Binding-site contacts:
Ligand atom O3G contacts residue PRO180 of chain 1.J at 3.4 Å.
Ligand atom PB contacts residue MG1 of chain 1.U at 3.8 Å.
Ligand atom O1B contacts residue LYS181 of chain 1.J at 3.2 Å (salt-bridge).
Ligand atom O3B contacts residue MG1 of chain 1.U at 3.8 Å.
Ligand atom C2' contacts residue PHE355 of chain 1.J at 3.9 Å (hydrophobic).
Ligand atom O3B contacts residue LYS181 of chain 1.J at 3.6 Å.
Ligand atom N7 contacts residue MET186 of chain 1.J at 3.4 Å.
Ligand atom N9 contacts residue PHE355 of chain 1.J at 3.3 Å.
Ligand atom C5 contacts residue MET186 of chain 1.J at 3.5 Å (hydrophobic).
Ligand atom O2G contacts residue FB1 of chain 1.W at 3.1 Å (h-bond).
Ligand atom O3G contacts residue LYS181 of chain 1.J at 2.5 Å (salt-bridge).
Ligand atom O3G contacts residue FB1 of chain 1.W at 3.9 Å.
Ligand atom O1B contacts residue GLY183 of chain 1.J at 2.8 Å (h-bond).
Ligand atom C6 contacts residue MET186 of chain 1.J at 3.8 Å (hydrophobic).
Ligand atom PG contacts residue LYS181 of chain 1.J at 3.7 Å.
Ligand atom C4 contacts residue PHE355 of chain 1.J at 3.3 Å (hydrophobic).
Ligand atom C1' contacts residue PHE355 of chain 1.J at 3.0 Å (hydrophobic).
Ligand atom O2B contacts residue THR185 of chain 1.J at 2.5 Å (h-bond).
Ligand atom C8 contacts residue GLY183 of chain 1.J at 3.1 Å.
Ligand atom O1B contacts residue LYS184 of chain 1.J at 3.3 Å.
Ligand atom N7 contacts residue GLY183 of chain 1.J at 3.5 Å.
Ligand atom O2G contacts residue THR185 of chain 1.J at 3.8 Å.
Ligand atom O1B contacts residue ALA182 of chain 1.J at 2.6 Å (h-bond).
Ligand atom O2A contacts residue MET186 of chain 1.J at 3.5 Å.
Ligand atom PB contacts residue GLY183 of chain 1.J at 3.7 Å.
Ligand atom C5' contacts residue GLY183 of chain 1.J at 3.8 Å.
Ligand atom O4' contacts residue PHE355 of chain 1.J at 3.7 Å.
Ligand atom S1G contacts residue ARG212 of chain 1.J at 2.9 Å (salt-bridge).
Ligand atom O2' contacts residue PHE355 of chain 1.J at 3.2 Å.
Ligand atom O2G contacts residue MG1 of chain 1.U at 1.9 Å.
Ligand atom N3 contacts residue PHE355 of chain 1.J at 3.0 Å.
Ligand atom PG contacts residue MG1 of chain 1.U at 3.4 Å.
Ligand atom PB contacts residue LYS184 of chain 1.J at 3.9 Å.
Ligand atom C4 contacts residue MET186 of chain 1.J at 3.7 Å (hydrophobic).
Ligand atom O2B contacts residue MG1 of chain 1.U at 2.5 Å.
Ligand atom O3A contacts residue LYS184 of chain 1.J at 3.8 Å.
Ligand atom C8 contacts residue MET186 of chain 1.J at 3.9 Å (hydrophobic).
Ligand atom O2B contacts residue LYS184 of chain 1.J at 3.2 Å.
Ligand atom O3A contacts residue GLY183 of chain 1.J at 3.3 Å.
Ligand atom C2 contacts residue PHE355 of chain 1.J at 3.7 Å (hydrophobic).

The protein below binds the small molecule below.
Small molecule (SMILES): Nc1ncnc2c1ncn2[C@@H]1O[C@H](COP(=O)(O)OP(=O)(O)OP(O)(O)=S)[C@@H](O)[C@H]1O

Sequence of chain 1.J:
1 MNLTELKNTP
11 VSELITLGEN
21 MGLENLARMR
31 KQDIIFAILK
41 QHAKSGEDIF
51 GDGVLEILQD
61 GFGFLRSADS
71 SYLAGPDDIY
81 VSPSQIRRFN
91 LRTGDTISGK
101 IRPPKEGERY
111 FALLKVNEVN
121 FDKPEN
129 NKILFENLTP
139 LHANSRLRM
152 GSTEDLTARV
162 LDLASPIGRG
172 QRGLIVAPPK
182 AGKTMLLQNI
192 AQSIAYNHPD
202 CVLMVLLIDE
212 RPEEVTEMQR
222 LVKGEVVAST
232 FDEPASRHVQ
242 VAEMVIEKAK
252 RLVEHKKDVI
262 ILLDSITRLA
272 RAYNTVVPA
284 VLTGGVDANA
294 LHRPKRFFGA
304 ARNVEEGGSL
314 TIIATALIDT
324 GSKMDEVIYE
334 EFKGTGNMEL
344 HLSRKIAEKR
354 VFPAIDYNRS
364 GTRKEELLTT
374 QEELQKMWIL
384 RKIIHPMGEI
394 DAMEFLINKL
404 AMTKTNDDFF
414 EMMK